Binding-site contacts:
Ligand atom O3 contacts residue CYS75 of chain 1.E at 4.0 Å.
Ligand atom C3 contacts residue PRO498 of chain 1.E at 3.7 Å (hydrophobic).
Ligand atom O3 contacts residue PRO498 of chain 1.E at 3.6 Å.
Ligand atom N1 contacts residue VAL497 of chain 1.E at 3.7 Å.
Ligand atom C2 contacts residue ALA474 of chain 1.E at 3.8 Å (hydrophobic).
Ligand atom C1 contacts residue SER499 of chain 1.E at 3.8 Å.
Ligand atom C3 contacts residue HIS79 of chain 1.E at 3.6 Å.
Ligand atom C3 contacts residue VAL78 of chain 1.E at 3.7 Å (hydrophobic).
Ligand atom C1 contacts residue ARG476 of chain 1.E at 3.5 Å.
Ligand atom C2 contacts residue CYS75 of chain 1.E at 3.0 Å (hydrophobic).
Ligand atom C3 contacts residue CYS546 of chain 1.E at 3.0 Å (hydrophobic).
Ligand atom FE contacts residue CYS546 of chain 1.E at 2.3 Å.
Ligand atom N2 contacts residue ARG476 of chain 1.E at 2.9 Å (salt-bridge).
Ligand atom O3 contacts residue HIS79 of chain 1.E at 3.5 Å (h-bond).
Ligand atom FE contacts residue NI1 of chain 1.V at 2.7 Å.
Ligand atom C1 contacts residue CYS546 of chain 1.E at 3.0 Å (hydrophobic).
Ligand atom N2 contacts residue PRO475 of chain 1.E at 3.4 Å (h-bond).
Ligand atom N1 contacts residue SER499 of chain 1.E at 2.8 Å (h-bond).
Ligand atom O3 contacts residue CYS546 of chain 1.E at 3.8 Å.
Ligand atom C1 contacts residue PRO498 of chain 1.E at 3.6 Å (hydrophobic).
Ligand atom N1 contacts residue PRO498 of chain 1.E at 3.4 Å.
Ligand atom N1 contacts residue CYS546 of chain 1.E at 3.5 Å.
Ligand atom N1 contacts residue ARG476 of chain 1.E at 3.6 Å.
Ligand atom N2 contacts residue ALA474 of chain 1.E at 3.4 Å.
Ligand atom C3 contacts residue CYS75 of chain 1.E at 3.1 Å (hydrophobic).
Ligand atom O3 contacts residue ALA474 of chain 1.E at 3.8 Å.
Ligand atom C3 contacts residue VAL497 of chain 1.E at 3.5 Å (hydrophobic).
Ligand atom C1 contacts residue NI1 of chain 1.V at 3.8 Å.
Ligand atom O3 contacts residue VAL497 of chain 1.E at 3.3 Å.
Ligand atom C1 contacts residue VAL497 of chain 1.E at 3.6 Å (hydrophobic).
Ligand atom N1 contacts residue CSO543 of chain 1.E at 3.8 Å.
Ligand atom FE contacts residue ARG476 of chain 1.E at 4.1 Å.
Ligand atom O3 contacts residue VAL78 of chain 1.E at 3.5 Å.
Ligand atom C2 contacts residue NI1 of chain 1.V at 3.9 Å.
Ligand atom C1 contacts residue CSO543 of chain 1.E at 3.7 Å.
Ligand atom C3 contacts residue ALA474 of chain 1.E at 4.1 Å (hydrophobic).
Ligand atom C2 contacts residue ARG476 of chain 1.E at 3.4 Å.
Ligand atom N2 contacts residue CYS75 of chain 1.E at 3.4 Å.
Ligand atom O3 contacts residue LEU479 of chain 1.E at 3.6 Å.
Ligand atom FE contacts residue CYS75 of chain 1.E at 2.3 Å.

A protein and the small-molecule ligand that binds it are described below.
Small molecule (SMILES): N#C[Fe](=C=O)C#N

Sequence of chain 1.E:
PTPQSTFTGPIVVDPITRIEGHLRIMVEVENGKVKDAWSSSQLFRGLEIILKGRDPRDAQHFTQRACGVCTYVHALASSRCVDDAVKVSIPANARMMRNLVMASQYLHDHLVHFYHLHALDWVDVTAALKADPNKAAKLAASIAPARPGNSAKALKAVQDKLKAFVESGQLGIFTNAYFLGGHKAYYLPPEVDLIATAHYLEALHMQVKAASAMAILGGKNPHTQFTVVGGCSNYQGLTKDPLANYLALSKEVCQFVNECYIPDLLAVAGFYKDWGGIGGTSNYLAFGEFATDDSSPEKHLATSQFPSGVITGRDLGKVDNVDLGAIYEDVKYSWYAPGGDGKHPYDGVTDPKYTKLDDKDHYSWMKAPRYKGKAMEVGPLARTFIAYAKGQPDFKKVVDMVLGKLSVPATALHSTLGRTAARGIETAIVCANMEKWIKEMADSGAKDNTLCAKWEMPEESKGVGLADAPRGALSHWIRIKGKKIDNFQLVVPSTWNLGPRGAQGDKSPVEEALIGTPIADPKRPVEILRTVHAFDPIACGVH